Sequence of chain 57.B:
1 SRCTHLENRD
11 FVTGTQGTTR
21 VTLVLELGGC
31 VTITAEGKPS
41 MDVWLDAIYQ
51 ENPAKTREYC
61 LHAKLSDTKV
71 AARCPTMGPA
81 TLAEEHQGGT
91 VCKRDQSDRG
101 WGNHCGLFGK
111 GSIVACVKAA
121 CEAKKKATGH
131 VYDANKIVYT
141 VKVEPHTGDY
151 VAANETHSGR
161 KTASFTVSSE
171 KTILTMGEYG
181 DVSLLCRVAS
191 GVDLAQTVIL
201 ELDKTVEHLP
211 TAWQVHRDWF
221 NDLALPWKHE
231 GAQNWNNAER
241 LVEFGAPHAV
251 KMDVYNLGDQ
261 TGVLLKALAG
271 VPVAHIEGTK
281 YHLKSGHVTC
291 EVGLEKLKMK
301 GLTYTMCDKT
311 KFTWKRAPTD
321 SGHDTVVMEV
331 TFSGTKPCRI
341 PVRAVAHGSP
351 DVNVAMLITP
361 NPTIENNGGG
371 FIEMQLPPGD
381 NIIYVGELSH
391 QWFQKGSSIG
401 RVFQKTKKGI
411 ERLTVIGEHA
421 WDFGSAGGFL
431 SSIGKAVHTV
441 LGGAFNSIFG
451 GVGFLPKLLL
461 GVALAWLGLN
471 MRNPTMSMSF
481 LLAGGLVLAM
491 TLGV

Binding-site contacts:
Ligand atom C4 contacts residue ASN154 of chain 57.A at 4.2 Å.
Ligand atom C7 contacts residue ASN154 of chain 57.A at 3.4 Å.
Ligand atom C5 contacts residue ASN154 of chain 57.A at 3.6 Å.
Ligand atom N2 contacts residue ASN154 of chain 57.A at 2.9 Å (h-bond).
Ligand atom C2 contacts residue ASN154 of chain 57.A at 2.4 Å.
Ligand atom C1 contacts residue ASN154 of chain 57.A at 1.4 Å.
Ligand atom C5 contacts residue HIS104 of chain 57.B at 3.2 Å.
Ligand atom C8 contacts residue HIS104 of chain 57.B at 4.5 Å.
Ligand atom O5 contacts residue ASN154 of chain 57.A at 2.3 Å (h-bond).
Ligand atom C6 contacts residue VAL250 of chain 57.B at 4.3 Å (hydrophobic).
Ligand atom C1 contacts residue HIS104 of chain 57.B at 3.7 Å.
Ligand atom C6 contacts residue HIS104 of chain 57.B at 3.5 Å.
Ligand atom C8 contacts residue ASN154 of chain 57.A at 3.7 Å.
Ligand atom O5 contacts residue HIS104 of chain 57.B at 3.1 Å.
Ligand atom O7 contacts residue ASN154 of chain 57.A at 3.4 Å (h-bond).
Ligand atom C4 contacts residue HIS104 of chain 57.B at 4.5 Å.
Ligand atom C3 contacts residue ASN154 of chain 57.A at 3.8 Å.

Sequence of chain 57.A:
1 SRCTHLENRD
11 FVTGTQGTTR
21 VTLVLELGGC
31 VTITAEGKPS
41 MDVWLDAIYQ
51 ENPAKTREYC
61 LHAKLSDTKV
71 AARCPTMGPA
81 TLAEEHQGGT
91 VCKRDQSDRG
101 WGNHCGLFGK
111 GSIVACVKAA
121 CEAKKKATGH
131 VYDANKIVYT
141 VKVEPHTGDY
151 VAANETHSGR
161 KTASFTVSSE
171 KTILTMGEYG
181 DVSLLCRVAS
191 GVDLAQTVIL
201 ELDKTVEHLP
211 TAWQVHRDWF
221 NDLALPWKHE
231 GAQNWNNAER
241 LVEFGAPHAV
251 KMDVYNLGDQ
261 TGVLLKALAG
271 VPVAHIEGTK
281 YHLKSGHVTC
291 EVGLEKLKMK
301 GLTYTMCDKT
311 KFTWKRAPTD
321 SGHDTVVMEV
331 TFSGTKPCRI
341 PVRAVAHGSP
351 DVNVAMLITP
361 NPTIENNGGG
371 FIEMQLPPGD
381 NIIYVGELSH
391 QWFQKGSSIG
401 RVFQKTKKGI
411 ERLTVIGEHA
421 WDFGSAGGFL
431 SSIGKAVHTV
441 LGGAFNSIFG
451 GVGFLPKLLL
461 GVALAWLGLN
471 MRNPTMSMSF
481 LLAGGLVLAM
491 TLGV

The protein below binds the small molecule below.
Small molecule (SMILES): CC(=O)N[C@H]1[C@H](O[C@H]2[C@H](O)[C@@H](NC(C)=O)CO[C@@H]2CO[C@@H]2O[C@@H](C)[C@@H](O)[C@@H](O)[C@@H]2O)O[C@H](CO)[C@@H](O)[C@@H]1O